Sequence of chain 1.E:
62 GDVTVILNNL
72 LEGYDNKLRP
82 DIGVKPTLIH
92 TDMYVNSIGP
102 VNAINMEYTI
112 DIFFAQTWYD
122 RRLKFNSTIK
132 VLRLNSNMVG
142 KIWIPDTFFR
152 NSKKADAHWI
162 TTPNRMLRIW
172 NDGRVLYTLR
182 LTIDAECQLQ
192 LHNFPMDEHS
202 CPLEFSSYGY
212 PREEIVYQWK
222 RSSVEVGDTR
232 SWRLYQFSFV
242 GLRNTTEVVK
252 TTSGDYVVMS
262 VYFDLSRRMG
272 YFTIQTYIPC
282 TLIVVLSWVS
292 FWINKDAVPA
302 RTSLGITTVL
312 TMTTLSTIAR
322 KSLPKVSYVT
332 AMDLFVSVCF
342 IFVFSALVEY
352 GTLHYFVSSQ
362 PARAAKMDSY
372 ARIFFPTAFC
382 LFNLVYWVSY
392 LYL

Binding-site contacts:
Ligand atom O7 contacts residue LEU243 of chain 1.E at 3.8 Å.
Ligand atom C7 contacts residue ASN245 of chain 1.E at 3.7 Å.
Ligand atom C1 contacts residue ASN245 of chain 1.E at 1.4 Å.
Ligand atom C5 contacts residue ASN245 of chain 1.E at 3.6 Å.
Ligand atom C7 contacts residue ARG244 of chain 1.E at 4.2 Å.
Ligand atom O7 contacts residue ARG244 of chain 1.E at 3.9 Å.
Ligand atom C5 contacts residue LYS221 of chain 1.E at 3.8 Å.
Ligand atom C8 contacts residue ARG244 of chain 1.E at 4.0 Å.
Ligand atom O5 contacts residue LYS221 of chain 1.E at 4.0 Å.
Ligand atom C2 contacts residue ASN245 of chain 1.E at 2.5 Å.
Ligand atom C1 contacts residue LYS221 of chain 1.E at 4.2 Å.
Ligand atom N2 contacts residue ASN245 of chain 1.E at 2.9 Å (h-bond).
Ligand atom O6 contacts residue ASN245 of chain 1.E at 4.1 Å.
Ligand atom C4 contacts residue ASN245 of chain 1.E at 4.2 Å.
Ligand atom O7 contacts residue ARG222 of chain 1.E at 3.8 Å.
Ligand atom O5 contacts residue TRP220 of chain 1.E at 3.7 Å.
Ligand atom C6 contacts residue LYS221 of chain 1.E at 4.3 Å.
Ligand atom O7 contacts residue ASN245 of chain 1.E at 4.3 Å.
Ligand atom O5 contacts residue ASN245 of chain 1.E at 2.3 Å (h-bond).
Ligand atom C8 contacts residue ASN245 of chain 1.E at 3.6 Å.
Ligand atom C6 contacts residue TRP220 of chain 1.E at 4.2 Å (hydrophobic).
Ligand atom C1 contacts residue TRP220 of chain 1.E at 4.5 Å (hydrophobic).
Ligand atom C3 contacts residue ASN245 of chain 1.E at 3.8 Å.
Ligand atom C5 contacts residue TRP220 of chain 1.E at 4.4 Å (hydrophobic).
Ligand atom C3 contacts residue ARG222 of chain 1.E at 4.5 Å.

This protein binds this small molecule.
Small molecule (SMILES): CC(=O)N[C@H]1[C@H](O[C@H]2[C@H](O)[C@@H](NC(C)=O)CO[C@@H]2CO)O[C@H](CO)[C@@H](O)[C@@H]1O